Sequence of chain 2.C:
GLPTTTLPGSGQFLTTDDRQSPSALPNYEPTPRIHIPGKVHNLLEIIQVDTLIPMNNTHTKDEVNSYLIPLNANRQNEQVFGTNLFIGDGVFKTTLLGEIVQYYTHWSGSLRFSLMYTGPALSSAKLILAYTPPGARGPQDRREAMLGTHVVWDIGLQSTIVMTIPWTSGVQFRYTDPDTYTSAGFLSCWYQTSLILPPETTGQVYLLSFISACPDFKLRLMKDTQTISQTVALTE

Sequence of chain 2.A:
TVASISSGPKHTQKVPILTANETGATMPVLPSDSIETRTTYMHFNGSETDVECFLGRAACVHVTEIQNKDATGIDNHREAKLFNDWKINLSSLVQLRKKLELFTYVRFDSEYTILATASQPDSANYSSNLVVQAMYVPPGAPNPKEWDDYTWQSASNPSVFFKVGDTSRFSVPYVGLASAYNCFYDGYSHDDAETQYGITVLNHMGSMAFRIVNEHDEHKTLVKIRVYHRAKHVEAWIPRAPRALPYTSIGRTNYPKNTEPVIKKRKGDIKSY

The protein below binds the small molecule below.
Small molecule (SMILES): Cc1cc(CCCCCCCOc2ccc(C3=N[C@@H](C)CO3)cc2)on1

Binding-site contacts:
Ligand atom C4C contacts residue TYR152 of chain 2.A at 3.8 Å (hydrophobic).
Ligand atom C2C contacts residue VAL188 of chain 2.A at 3.2 Å (hydrophobic).
Ligand atom C31 contacts residue SER175 of chain 2.A at 3.6 Å.
Ligand atom O1B contacts residue TYR128 of chain 2.A at 3.9 Å.
Ligand atom N2 contacts residue PHE186 of chain 2.A at 3.7 Å.
Ligand atom C3 contacts residue PHE186 of chain 2.A at 3.8 Å (hydrophobic).
Ligand atom C5 contacts residue TYR152 of chain 2.A at 3.8 Å (hydrophobic).
Ligand atom C2B contacts residue MET221 of chain 2.A at 3.5 Å (hydrophobic).
Ligand atom C7C contacts residue TYR197 of chain 2.A at 3.8 Å (hydrophobic).
Ligand atom O1 contacts residue TYR152 of chain 2.A at 3.9 Å.
Ligand atom C6B contacts residue LEU106 of chain 2.A at 3.9 Å (hydrophobic).
Ligand atom C5 contacts residue PHE186 of chain 2.A at 3.5 Å (hydrophobic).
Ligand atom C1B contacts residue MET221 of chain 2.A at 3.8 Å (hydrophobic).
Ligand atom C3C contacts residue TYR128 of chain 2.A at 3.9 Å (hydrophobic).
Ligand atom C4 contacts residue MET224 of chain 2.A at 3.8 Å (hydrophobic).
Ligand atom C3B contacts residue MET221 of chain 2.A at 3.8 Å (hydrophobic).
Ligand atom C4 contacts residue PHE186 of chain 2.A at 3.6 Å (hydrophobic).
Ligand atom C5C contacts residue ILE104 of chain 2.A at 3.8 Å (hydrophobic).
Ligand atom C6C contacts residue VAL191 of chain 2.A at 3.2 Å (hydrophobic).
Ligand atom O1 contacts residue VAL188 of chain 2.A at 3.8 Å.
Ligand atom N2 contacts residue ALA24 of chain 2.C at 3.4 Å.
Ligand atom C5C contacts residue TYR128 of chain 2.A at 3.5 Å (hydrophobic).
Ligand atom O1B contacts residue MET221 of chain 2.A at 3.4 Å.
Ligand atom C4B contacts residue LEU106 of chain 2.A at 3.7 Å (hydrophobic).
Ligand atom C7C contacts residue TYR128 of chain 2.A at 3.6 Å (hydrophobic).
Ligand atom O1 contacts residue ALA24 of chain 2.C at 3.6 Å.
Ligand atom C5B contacts residue TYR197 of chain 2.A at 3.7 Å (hydrophobic).
Ligand atom C31 contacts residue VAL176 of chain 2.A at 3.3 Å (hydrophobic).
Ligand atom C4 contacts residue TYR152 of chain 2.A at 3.9 Å (hydrophobic).
Ligand atom C6B contacts residue TYR197 of chain 2.A at 3.6 Å (hydrophobic).
Ligand atom C6C contacts residue MET221 of chain 2.A at 3.7 Å (hydrophobic).
Ligand atom C5B contacts residue LEU106 of chain 2.A at 3.5 Å (hydrophobic).
Ligand atom CM1 contacts residue SER107 of chain 2.A at 3.9 Å.
Ligand atom C31 contacts residue ALA150 of chain 2.A at 3.5 Å (hydrophobic).
Ligand atom C3 contacts residue PRO174 of chain 2.A at 3.8 Å (hydrophobic).
Ligand atom O1 contacts residue PHE186 of chain 2.A at 3.5 Å.
Ligand atom C4A contacts residue ASN219 of chain 2.A at 3.5 Å.
Ligand atom C3C contacts residue VAL188 of chain 2.A at 3.3 Å (hydrophobic).
Ligand atom N3A contacts residue ASN219 of chain 2.A at 3.0 Å (h-bond).
Ligand atom C31 contacts residue PRO174 of chain 2.A at 3.4 Å (hydrophobic).